Sequence of chain 1.A:
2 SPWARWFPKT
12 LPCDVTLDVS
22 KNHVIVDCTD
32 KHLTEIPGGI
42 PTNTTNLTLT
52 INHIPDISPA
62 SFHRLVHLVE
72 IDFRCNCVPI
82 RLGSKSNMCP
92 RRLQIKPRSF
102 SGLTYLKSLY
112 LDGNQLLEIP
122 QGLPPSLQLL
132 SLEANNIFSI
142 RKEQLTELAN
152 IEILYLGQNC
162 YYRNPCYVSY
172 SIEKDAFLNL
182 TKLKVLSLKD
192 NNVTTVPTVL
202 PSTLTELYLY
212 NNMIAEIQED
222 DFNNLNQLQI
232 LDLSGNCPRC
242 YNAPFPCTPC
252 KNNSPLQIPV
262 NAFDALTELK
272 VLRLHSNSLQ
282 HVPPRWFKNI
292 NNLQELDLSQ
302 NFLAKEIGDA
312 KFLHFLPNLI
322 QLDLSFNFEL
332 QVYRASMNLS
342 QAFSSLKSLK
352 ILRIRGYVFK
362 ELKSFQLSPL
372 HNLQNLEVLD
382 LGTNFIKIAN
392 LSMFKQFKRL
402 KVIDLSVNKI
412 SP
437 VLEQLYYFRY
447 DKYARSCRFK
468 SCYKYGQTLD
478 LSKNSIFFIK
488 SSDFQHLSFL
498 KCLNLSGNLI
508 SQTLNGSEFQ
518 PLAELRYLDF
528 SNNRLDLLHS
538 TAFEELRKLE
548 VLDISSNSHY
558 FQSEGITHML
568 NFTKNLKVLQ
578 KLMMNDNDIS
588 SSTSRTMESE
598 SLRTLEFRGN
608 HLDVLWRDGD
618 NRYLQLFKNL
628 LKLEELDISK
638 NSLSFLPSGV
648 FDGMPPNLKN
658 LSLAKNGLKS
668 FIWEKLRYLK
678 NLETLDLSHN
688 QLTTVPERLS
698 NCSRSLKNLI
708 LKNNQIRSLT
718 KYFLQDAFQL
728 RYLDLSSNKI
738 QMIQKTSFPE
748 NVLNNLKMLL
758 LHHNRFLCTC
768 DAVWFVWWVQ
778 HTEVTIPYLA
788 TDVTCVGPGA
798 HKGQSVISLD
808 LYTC

A protein and the small-molecule ligand that binds it are described below.
Small molecule (SMILES): CC(=O)N[C@H]1[C@H](O[C@H]2[C@H](O)[C@@H](NC(C)=O)CO[C@@H]2CO)O[C@H](CO)[C@@H](O)[C@@H]1O

Binding-site contacts:
Ligand atom O6 contacts residue VAL169 of chain 1.A at 4.3 Å.
Ligand atom O5 contacts residue TYR168 of chain 1.A at 3.7 Å.
Ligand atom C5 contacts residue SER170 of chain 1.A at 4.4 Å.
Ligand atom C1 contacts residue ASN193 of chain 1.A at 1.4 Å.
Ligand atom N2 contacts residue ASN193 of chain 1.A at 2.9 Å (h-bond).
Ligand atom C4 contacts residue TYR168 of chain 1.A at 3.7 Å (hydrophobic).
Ligand atom C3 contacts residue TYR168 of chain 1.A at 4.2 Å (hydrophobic).
Ligand atom C4 contacts residue VAL169 of chain 1.A at 4.3 Å (hydrophobic).
Ligand atom O5 contacts residue ASN193 of chain 1.A at 2.3 Å (h-bond).
Ligand atom C3 contacts residue ASN193 of chain 1.A at 3.8 Å.
Ligand atom C1 contacts residue SER170 of chain 1.A at 4.3 Å.
Ligand atom C2 contacts residue TYR168 of chain 1.A at 4.1 Å (hydrophobic).
Ligand atom C7 contacts residue ASN193 of chain 1.A at 3.7 Å.
Ligand atom C1 contacts residue TYR168 of chain 1.A at 3.9 Å (hydrophobic).
Ligand atom O6 contacts residue SER170 of chain 1.A at 2.7 Å (h-bond).
Ligand atom C4 contacts residue ASN193 of chain 1.A at 4.2 Å.
Ligand atom C6 contacts residue SER170 of chain 1.A at 4.0 Å.
Ligand atom C1 contacts residue VAL169 of chain 1.A at 3.5 Å (hydrophobic).
Ligand atom C6 contacts residue TYR168 of chain 1.A at 4.2 Å (hydrophobic).
Ligand atom C7 contacts residue CYS167 of chain 1.A at 4.3 Å (hydrophobic).
Ligand atom O3 contacts residue TYR168 of chain 1.A at 3.5 Å.
Ligand atom C5 contacts residue ASN193 of chain 1.A at 3.6 Å.
Ligand atom C5 contacts residue VAL169 of chain 1.A at 4.3 Å (hydrophobic).
Ligand atom C7 contacts residue TYR168 of chain 1.A at 4.1 Å (hydrophobic).
Ligand atom O5 contacts residue VAL169 of chain 1.A at 3.2 Å.
Ligand atom O7 contacts residue ASN193 of chain 1.A at 4.0 Å.
Ligand atom C7 contacts residue PRO166 of chain 1.A at 4.2 Å (hydrophobic).
Ligand atom O6 contacts residue TYR168 of chain 1.A at 4.3 Å.
Ligand atom O5 contacts residue SER170 of chain 1.A at 3.4 Å (h-bond).
Ligand atom O7 contacts residue CYS167 of chain 1.A at 3.1 Å (h-bond).
Ligand atom C8 contacts residue TYR162 of chain 1.A at 3.7 Å (hydrophobic).
Ligand atom O7 contacts residue CYS161 of chain 1.A at 3.1 Å (h-bond).
Ligand atom O7 contacts residue TYR168 of chain 1.A at 3.1 Å (h-bond).
Ligand atom C8 contacts residue PRO166 of chain 1.A at 4.0 Å (hydrophobic).
Ligand atom C7 contacts residue CYS161 of chain 1.A at 3.8 Å (hydrophobic).
Ligand atom O7 contacts residue PRO166 of chain 1.A at 3.6 Å.
Ligand atom C5 contacts residue TYR168 of chain 1.A at 4.3 Å (hydrophobic).
Ligand atom C2 contacts residue VAL169 of chain 1.A at 3.9 Å (hydrophobic).
Ligand atom C2 contacts residue ASN193 of chain 1.A at 2.4 Å.
Ligand atom C8 contacts residue TYR163 of chain 1.A at 4.0 Å (hydrophobic).